Binding-site contacts:
Ligand atom N2 contacts residue ASN19 of chain 34.BA at 3.2 Å (h-bond).
Ligand atom C4 contacts residue ASN19 of chain 34.BA at 4.4 Å.
Ligand atom O5 contacts residue ASN19 of chain 34.BA at 2.5 Å (h-bond).
Ligand atom C5 contacts residue ASN19 of chain 34.BA at 3.5 Å.
Ligand atom C8 contacts residue TYR17 of chain 34.BA at 4.4 Å (hydrophobic).
Ligand atom O7 contacts residue ASN19 of chain 34.BA at 4.2 Å.
Ligand atom C7 contacts residue ASN19 of chain 34.BA at 3.8 Å.
Ligand atom C3 contacts residue ASN19 of chain 34.BA at 4.0 Å.
Ligand atom C2 contacts residue ASN19 of chain 34.BA at 2.9 Å.
Ligand atom C1 contacts residue ASN19 of chain 34.BA at 1.6 Å.

A protein and the small-molecule ligand that binds it are described below.
Small molecule (SMILES): CC(=O)N[C@H]1[C@H](O[C@H]2[C@H](O)[C@@H](NC(C)=O)CO[C@@H]2CO)O[C@H](CO)[C@@H](O)[C@@H]1O

Sequence of chain 34.BA:
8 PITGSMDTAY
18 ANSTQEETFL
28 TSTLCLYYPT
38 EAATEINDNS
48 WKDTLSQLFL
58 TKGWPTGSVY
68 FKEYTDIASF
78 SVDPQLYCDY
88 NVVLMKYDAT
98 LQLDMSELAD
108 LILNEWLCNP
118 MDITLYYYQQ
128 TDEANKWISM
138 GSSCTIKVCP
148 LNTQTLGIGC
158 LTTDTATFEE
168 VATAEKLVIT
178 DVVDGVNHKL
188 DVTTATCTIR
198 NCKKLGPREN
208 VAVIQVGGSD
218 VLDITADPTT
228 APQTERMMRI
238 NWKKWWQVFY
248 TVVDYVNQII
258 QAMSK